Sequence of chain 50.T:
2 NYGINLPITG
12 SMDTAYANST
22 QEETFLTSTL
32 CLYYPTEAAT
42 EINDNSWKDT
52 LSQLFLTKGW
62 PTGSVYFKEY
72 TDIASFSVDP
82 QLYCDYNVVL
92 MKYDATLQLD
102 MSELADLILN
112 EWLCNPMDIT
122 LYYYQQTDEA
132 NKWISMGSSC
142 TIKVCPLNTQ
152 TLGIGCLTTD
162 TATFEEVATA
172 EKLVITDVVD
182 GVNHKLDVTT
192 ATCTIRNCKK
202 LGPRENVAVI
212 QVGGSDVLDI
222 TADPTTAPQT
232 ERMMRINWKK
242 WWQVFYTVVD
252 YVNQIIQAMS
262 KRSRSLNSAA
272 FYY

This small molecule binds to this protein.
Small molecule (SMILES): CC(=O)N[C@H]1[C@H](O[C@H]2[C@H](O)[C@@H](NC(C)=O)CO[C@@H]2CO)O[C@H](CO)[C@@H](O)[C@@H]1O

Binding-site contacts:
Ligand atom O7 contacts residue ASN19 of chain 50.T at 4.1 Å.
Ligand atom N2 contacts residue ASN19 of chain 50.T at 3.1 Å (h-bond).
Ligand atom C3 contacts residue ASN19 of chain 50.T at 4.1 Å.
Ligand atom C1 contacts residue ASN19 of chain 50.T at 1.7 Å.
Ligand atom C5 contacts residue ASN19 of chain 50.T at 3.8 Å.
Ligand atom O5 contacts residue ASN19 of chain 50.T at 2.8 Å (h-bond).
Ligand atom C7 contacts residue ASN19 of chain 50.T at 3.6 Å.
Ligand atom C2 contacts residue ASN19 of chain 50.T at 3.0 Å.
Ligand atom C8 contacts residue ASN19 of chain 50.T at 4.3 Å.